The small molecule below binds the protein below.
Small molecule (SMILES): CC(F)(F)CNC(=O)N1Cc2nc(N)nc(-c3c(Cl)cc(Cl)cc3OCCn3cccn3)c2C1

Binding-site contacts:
Ligand atom C4 contacts residue PHE131 of chain 1.B at 3.5 Å (hydrophobic).
Ligand atom N2 contacts residue ALA48 of chain 1.B at 3.4 Å.
Ligand atom C19 contacts residue ASP95 of chain 1.B at 3.4 Å.
Ligand atom C15 contacts residue ASN44 of chain 1.B at 3.6 Å.
Ligand atom N7 contacts residue ALA48 of chain 1.B at 3.8 Å.
Ligand atom C19 contacts residue GLY90 of chain 1.B at 3.5 Å.
Ligand atom CL1 contacts residue LEU100 of chain 1.B at 3.9 Å.
Ligand atom N4 contacts residue SER45 of chain 1.B at 3.5 Å (h-bond).
Ligand atom F1 contacts residue LYS51 of chain 1.B at 3.6 Å.
Ligand atom C9 contacts residue GLY90 of chain 1.B at 3.8 Å.
Ligand atom C18 contacts residue ALA48 of chain 1.B at 3.8 Å (hydrophobic).
Ligand atom CL2 contacts residue TYR132 of chain 1.B at 3.8 Å.
Ligand atom N5 contacts residue GLY90 of chain 1.B at 3.0 Å (h-bond).
Ligand atom N3 contacts residue ASN44 of chain 1.B at 3.5 Å.
Ligand atom CL2 contacts residue PHE131 of chain 1.B at 3.5 Å.
Ligand atom CL1 contacts residue MET91 of chain 1.B at 3.8 Å.
Ligand atom N5 contacts residue MET91 of chain 1.B at 3.5 Å.
Ligand atom N2 contacts residue THR177 of chain 1.B at 3.5 Å (h-bond).
Ligand atom C5 contacts residue LEU100 of chain 1.B at 3.5 Å (hydrophobic).
Ligand atom O1 contacts residue MET91 of chain 1.B at 3.6 Å.
Ligand atom CL2 contacts residue ASN99 of chain 1.B at 3.5 Å.
Ligand atom C3 contacts residue ASN44 of chain 1.B at 3.8 Å.
Ligand atom N7 contacts residue ASN44 of chain 1.B at 3.4 Å (h-bond).
Ligand atom C11 contacts residue ASP86 of chain 1.B at 3.8 Å.
Ligand atom N7 contacts residue ASP47 of chain 1.B at 3.6 Å.
Ligand atom CL1 contacts residue PHE131 of chain 1.B at 3.9 Å.
Ligand atom N4 contacts residue THR177 of chain 1.B at 3.7 Å.
Ligand atom C5 contacts residue PHE131 of chain 1.B at 3.4 Å (hydrophobic).
Ligand atom C14 contacts residue ASN44 of chain 1.B at 3.4 Å.
Ligand atom N1 contacts residue MET91 of chain 1.B at 3.4 Å.
Ligand atom C17 contacts residue LYS51 of chain 1.B at 3.4 Å.
Ligand atom O2 contacts residue ASN44 of chain 1.B at 3.4 Å.
Ligand atom C8 contacts residue MET91 of chain 1.B at 3.6 Å (hydrophobic).
Ligand atom F2 contacts residue ILE89 of chain 1.B at 3.1 Å.
Ligand atom C2 contacts residue ASN44 of chain 1.B at 3.5 Å.
Ligand atom C13 contacts residue MET91 of chain 1.B at 3.2 Å (hydrophobic).
Ligand atom C1 contacts residue ASN44 of chain 1.B at 3.8 Å.
Ligand atom C9 contacts residue MET91 of chain 1.B at 3.8 Å (hydrophobic).
Ligand atom O1 contacts residue ASN99 of chain 1.B at 2.8 Å (h-bond).
Ligand atom N4 contacts residue ASP86 of chain 1.B at 2.6 Å (salt-bridge).

Sequence of chain 1.B:
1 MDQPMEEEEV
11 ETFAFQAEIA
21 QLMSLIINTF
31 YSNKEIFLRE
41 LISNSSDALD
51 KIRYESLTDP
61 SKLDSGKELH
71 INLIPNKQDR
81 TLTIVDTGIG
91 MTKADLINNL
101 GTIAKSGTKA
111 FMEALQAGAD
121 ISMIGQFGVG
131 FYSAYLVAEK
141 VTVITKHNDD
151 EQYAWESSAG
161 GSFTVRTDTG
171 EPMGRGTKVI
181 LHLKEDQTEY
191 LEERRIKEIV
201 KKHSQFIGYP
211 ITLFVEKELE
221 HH